Binding-site contacts:
Ligand atom C11 contacts residue PRO33 of chain 1.A at 3.8 Å (hydrophobic).
Ligand atom N3 contacts residue TYR70 of chain 1.A at 3.7 Å.
Ligand atom N4 contacts residue SER118 of chain 1.A at 3.1 Å (h-bond).
Ligand atom O6 contacts residue CYS31 of chain 1.A at 3.7 Å.
Ligand atom O3 contacts residue LEU153 of chain 1.A at 3.5 Å.
Ligand atom O7 contacts residue ARG51 of chain 1.A at 2.9 Å (salt-bridge).
Ligand atom C5 contacts residue PRO33 of chain 1.A at 3.7 Å (hydrophobic).
Ligand atom O5 contacts residue TYR30 of chain 1.A at 3.8 Å.
Ligand atom O7 contacts residue TYR70 of chain 1.A at 3.7 Å.
Ligand atom O8 contacts residue ARG51 of chain 1.A at 2.8 Å (salt-bridge).
Ligand atom C14 contacts residue CYS31 of chain 1.A at 3.5 Å (hydrophobic).
Ligand atom O6 contacts residue MET83 of chain 1.A at 3.3 Å (h-bond).
Ligand atom N4 contacts residue TYR130 of chain 1.A at 3.3 Å (h-bond).
Ligand atom O3 contacts residue ARG143 of chain 1.A at 3.2 Å (salt-bridge).
Ligand atom C2 contacts residue ARG143 of chain 1.A at 3.4 Å.
Ligand atom C16 contacts residue CYS31 of chain 1.A at 3.7 Å (hydrophobic).
Ligand atom C7 contacts residue ARG143 of chain 1.A at 3.8 Å.
Ligand atom C4 contacts residue PRO33 of chain 1.A at 3.6 Å (hydrophobic).
Ligand atom O7 contacts residue ASN82 of chain 1.A at 2.9 Å (h-bond).
Ligand atom O7 contacts residue CYS31 of chain 1.A at 3.6 Å (h-bond).
Ligand atom O4 contacts residue ARG51 of chain 1.A at 3.6 Å.
Ligand atom C4 contacts residue ARG143 of chain 1.A at 3.8 Å.
Ligand atom C6 contacts residue SO41 of chain 1.C at 3.1 Å.
Ligand atom C16 contacts residue ARG51 of chain 1.A at 3.5 Å.
Ligand atom C3 contacts residue ARG143 of chain 1.A at 3.4 Å.
Ligand atom O8 contacts residue PRO33 of chain 1.A at 3.5 Å.
Ligand atom O4 contacts residue TYR70 of chain 1.A at 3.7 Å.
Ligand atom O6 contacts residue ASN82 of chain 1.A at 3.5 Å (h-bond).
Ligand atom C14 contacts residue TYR30 of chain 1.A at 3.3 Å (hydrophobic).
Ligand atom C13 contacts residue SER118 of chain 1.A at 3.8 Å.
Ligand atom O7 contacts residue GLY81 of chain 1.A at 3.1 Å.
Ligand atom C9 contacts residue TYR70 of chain 1.A at 3.6 Å (hydrophobic).
Ligand atom C15 contacts residue SER118 of chain 1.A at 3.8 Å.
Ligand atom O8 contacts residue TYR32 of chain 1.A at 3.8 Å.
Ligand atom O5 contacts residue SER118 of chain 1.A at 3.3 Å (h-bond).
Ligand atom O2 contacts residue ARG143 of chain 1.A at 3.6 Å.
Ligand atom C10 contacts residue TYR70 of chain 1.A at 3.7 Å (hydrophobic).
Ligand atom O2 contacts residue SO41 of chain 1.C at 3.6 Å.
Ligand atom C8 contacts residue TYR70 of chain 1.A at 3.7 Å (hydrophobic).
Ligand atom C4 contacts residue PHE120 of chain 1.A at 3.7 Å (hydrophobic).

A protein and the small-molecule ligand that binds it are described below.
Small molecule (SMILES): CO/N=C(\C(=O)N[C@@H]1C(=O)N2C(C(=O)O)=C(COC(N)=O)CS[C@H]12)c1ccco1

Sequence of chain 1.A:
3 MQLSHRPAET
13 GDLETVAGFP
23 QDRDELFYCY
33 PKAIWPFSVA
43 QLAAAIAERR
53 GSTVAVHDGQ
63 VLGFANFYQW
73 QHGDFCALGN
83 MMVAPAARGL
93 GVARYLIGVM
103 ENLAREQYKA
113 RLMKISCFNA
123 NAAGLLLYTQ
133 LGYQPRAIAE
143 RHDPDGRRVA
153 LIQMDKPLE